Binding-site contacts:
Ligand atom C4 contacts residue ASN186 of chain 1.C at 4.2 Å.
Ligand atom C8 contacts residue ASP185 of chain 1.C at 3.8 Å.
Ligand atom C8 contacts residue ASN186 of chain 1.C at 4.3 Å.
Ligand atom C3 contacts residue ASN186 of chain 1.C at 3.8 Å.
Ligand atom C7 contacts residue ASP185 of chain 1.C at 4.3 Å.
Ligand atom C2 contacts residue ASN186 of chain 1.C at 2.4 Å.
Ligand atom N2 contacts residue ASN186 of chain 1.C at 2.9 Å (h-bond).
Ligand atom O7 contacts residue ASP185 of chain 1.C at 4.2 Å.
Ligand atom O5 contacts residue ASN186 of chain 1.C at 2.4 Å (h-bond).
Ligand atom O7 contacts residue ASN186 of chain 1.C at 3.7 Å.
Ligand atom C5 contacts residue ASN186 of chain 1.C at 3.7 Å.
Ligand atom C7 contacts residue ASN186 of chain 1.C at 3.5 Å.
Ligand atom C1 contacts residue ASN186 of chain 1.C at 1.4 Å.

The protein below binds the small molecule below.
Small molecule (SMILES): CC(=O)N[C@@H]1[C@@H](O)[C@H](O)[C@@H](CO)O[C@H]1O

Sequence of chain 1.C:
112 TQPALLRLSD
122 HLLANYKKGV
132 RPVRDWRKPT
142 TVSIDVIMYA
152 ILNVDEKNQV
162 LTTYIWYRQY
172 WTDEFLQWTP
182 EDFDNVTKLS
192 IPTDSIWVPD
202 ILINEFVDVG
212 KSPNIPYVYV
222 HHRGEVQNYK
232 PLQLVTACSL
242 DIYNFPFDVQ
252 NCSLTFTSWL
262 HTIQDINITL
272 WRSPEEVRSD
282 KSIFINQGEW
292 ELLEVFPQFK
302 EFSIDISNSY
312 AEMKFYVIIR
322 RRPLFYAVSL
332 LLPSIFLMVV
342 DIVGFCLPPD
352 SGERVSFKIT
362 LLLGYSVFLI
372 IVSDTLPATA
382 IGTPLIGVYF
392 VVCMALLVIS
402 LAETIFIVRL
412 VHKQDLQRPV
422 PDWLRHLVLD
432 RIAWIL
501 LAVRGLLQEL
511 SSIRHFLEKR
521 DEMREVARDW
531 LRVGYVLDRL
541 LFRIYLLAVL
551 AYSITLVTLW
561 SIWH